A protein and the small-molecule ligand that binds it are described below.
Small molecule (SMILES): CC(C)C[C@H](N)C(=O)N[C@H](C(=O)N[C@@H](CO)C(=O)N[C@@H](CCCN=C(N)N)C(=O)N[C@@H](CC(=O)O)C(=O)N[C@@H](Cc1ccccc1)C(=O)NCC(=O)N[C@@H](CO)C(=O)N[C@@H](CC1=c2ccccc2=NC1)C(=O)N[C@@H](Cc1ccc(O)cc1)C(=O)N[C@@H](C)C(=O)O)[C@@H](C)O

Sequence of chain 1.B:
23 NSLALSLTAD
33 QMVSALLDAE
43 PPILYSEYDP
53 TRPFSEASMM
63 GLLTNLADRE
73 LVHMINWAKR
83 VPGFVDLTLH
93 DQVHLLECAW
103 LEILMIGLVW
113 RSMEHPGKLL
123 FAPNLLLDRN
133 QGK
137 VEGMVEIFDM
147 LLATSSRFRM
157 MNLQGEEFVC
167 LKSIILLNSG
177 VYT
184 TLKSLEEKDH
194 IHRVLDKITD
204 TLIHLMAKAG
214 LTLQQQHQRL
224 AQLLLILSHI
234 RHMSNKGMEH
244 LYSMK

Binding-site contacts:
Ligand atom OH contacts residue GLU163 of chain 1.B at 2.5 Å (salt-bridge).
Ligand atom CE3 contacts residue GLU162 of chain 1.B at 3.4 Å.
Ligand atom CZ3 contacts residue GLY161 of chain 1.B at 3.2 Å.
Ligand atom CZ contacts residue GLN160 of chain 1.B at 3.6 Å.
Ligand atom CB contacts residue PRO43 of chain 1.B at 3.6 Å (hydrophobic).
Ligand atom CH2 contacts residue GLY161 of chain 1.B at 3.5 Å.
Ligand atom CA contacts residue GLN160 of chain 1.B at 3.6 Å.
Ligand atom N contacts residue GLU162 of chain 1.B at 2.7 Å (salt-bridge).
Ligand atom C contacts residue GLU162 of chain 1.B at 3.5 Å.
Ligand atom C contacts residue GLN160 of chain 1.B at 3.3 Å.
Ligand atom CD2 contacts residue GLU116 of chain 1.B at 3.5 Å.
Ligand atom CE2 contacts residue GLY161 of chain 1.B at 3.6 Å.
Ligand atom O contacts residue ILE45 of chain 1.B at 2.9 Å (h-bond).
Ligand atom CE2 contacts residue LEU122 of chain 1.B at 3.5 Å (hydrophobic).
Ligand atom N contacts residue GLU116 of chain 1.B at 3.4 Å (salt-bridge).
Ligand atom N contacts residue GLN160 of chain 1.B at 3.6 Å.
Ligand atom C contacts residue ILE45 of chain 1.B at 3.6 Å (hydrophobic).
Ligand atom CD2 contacts residue PRO125 of chain 1.B at 3.5 Å (hydrophobic).
Ligand atom O contacts residue GLN160 of chain 1.B at 3.6 Å (h-bond).
Ligand atom CA contacts residue GLU162 of chain 1.B at 3.5 Å.
Ligand atom CE1 contacts residue ILE45 of chain 1.B at 3.4 Å (hydrophobic).
Ligand atom N contacts residue GLU162 of chain 1.B at 3.0 Å (salt-bridge).
Ligand atom O contacts residue GLN160 of chain 1.B at 3.3 Å.
Ligand atom CE2 contacts residue GLU163 of chain 1.B at 3.4 Å.
Ligand atom O contacts residue GLY161 of chain 1.B at 2.8 Å (h-bond).
Ligand atom O contacts residue TRP112 of chain 1.B at 3.3 Å (h-bond).
Ligand atom O contacts residue TRP112 of chain 1.B at 3.1 Å (h-bond).
Ligand atom CE3 contacts residue GLY161 of chain 1.B at 3.4 Å.
Ligand atom CE1 contacts residue ALA212 of chain 1.B at 3.4 Å (hydrophobic).
Ligand atom CZ contacts residue GLU163 of chain 1.B at 3.3 Å.
Ligand atom CB contacts residue GLU42 of chain 1.B at 3.3 Å.
Ligand atom OG contacts residue GLN160 of chain 1.B at 2.6 Å (h-bond).
Ligand atom C contacts residue GLN160 of chain 1.B at 3.2 Å.
Ligand atom CZ3 contacts residue LEU39 of chain 1.B at 3.4 Å (hydrophobic).
Ligand atom CD2 contacts residue GLY161 of chain 1.B at 3.5 Å.
Ligand atom OG contacts residue GLU42 of chain 1.B at 2.6 Å (salt-bridge).
Ligand atom CZ3 contacts residue GLU162 of chain 1.B at 3.4 Å.
Ligand atom N contacts residue GLN160 of chain 1.B at 3.3 Å (h-bond).
Ligand atom O contacts residue PRO44 of chain 1.B at 3.4 Å.
Ligand atom CB contacts residue GLN160 of chain 1.B at 3.4 Å.